Sequence of chain 1.A:
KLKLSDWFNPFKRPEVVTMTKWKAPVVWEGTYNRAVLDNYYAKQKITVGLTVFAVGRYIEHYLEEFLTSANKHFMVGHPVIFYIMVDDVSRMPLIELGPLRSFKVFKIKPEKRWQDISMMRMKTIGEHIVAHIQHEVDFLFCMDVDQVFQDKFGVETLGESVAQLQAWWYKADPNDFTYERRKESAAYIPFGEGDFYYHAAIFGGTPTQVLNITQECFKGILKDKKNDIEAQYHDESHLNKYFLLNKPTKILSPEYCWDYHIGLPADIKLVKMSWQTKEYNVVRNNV

Binding-site contacts:
Ligand atom O6 contacts residue TYR199 of chain 1.A at 3.7 Å.
Ligand atom C4 contacts residue GLU238 of chain 1.A at 3.3 Å.
Ligand atom O3 contacts residue GLN168 of chain 1.A at 4.0 Å.
Ligand atom O3 contacts residue HIS201 of chain 1.A at 4.1 Å.
Ligand atom C3 contacts residue TRP171 of chain 1.A at 4.3 Å (hydrophobic).
Ligand atom C6 contacts residue GLU238 of chain 1.A at 2.8 Å.
Ligand atom C5 contacts residue GLN168 of chain 1.A at 4.0 Å.
Ligand atom O1 contacts residue TRP170 of chain 1.A at 4.3 Å.
Ligand atom C3 contacts residue TRP170 of chain 1.A at 3.9 Å (hydrophobic).
Ligand atom C5 contacts residue GLU238 of chain 1.A at 3.6 Å.
Ligand atom C2 contacts residue TRP277 of chain 1.A at 3.7 Å (hydrophobic).
Ligand atom O4 contacts residue HIS201 of chain 1.A at 3.6 Å.
Ligand atom O2 contacts residue UDP1 of chain 1.F at 4.3 Å.
Ligand atom O4 contacts residue TRP277 of chain 1.A at 3.7 Å.
Ligand atom O6 contacts residue GLU238 of chain 1.A at 3.8 Å.
Ligand atom C6 contacts residue THR180 of chain 1.A at 3.9 Å.
Ligand atom O6 contacts residue THR180 of chain 1.A at 3.0 Å (h-bond).
Ligand atom O3 contacts residue TRP171 of chain 1.A at 3.3 Å (h-bond).
Ligand atom O2 contacts residue TRP277 of chain 1.A at 3.5 Å.
Ligand atom O4 contacts residue GLN168 of chain 1.A at 3.7 Å.
Ligand atom C6 contacts residue GLN168 of chain 1.A at 4.2 Å.
Ligand atom C6 contacts residue TYR235 of chain 1.A at 3.6 Å (hydrophobic).
Ligand atom C2 contacts residue GLN168 of chain 1.A at 4.0 Å.
Ligand atom C5 contacts residue TRP170 of chain 1.A at 3.8 Å (hydrophobic).
Ligand atom C1 contacts residue TRP170 of chain 1.A at 3.9 Å (hydrophobic).
Ligand atom C5 contacts residue TYR235 of chain 1.A at 4.0 Å (hydrophobic).
Ligand atom O2 contacts residue LYS280 of chain 1.A at 3.5 Å.
Ligand atom O4 contacts residue GLN168 of chain 1.A at 2.8 Å (h-bond).
Ligand atom O5 contacts residue GLN168 of chain 1.A at 3.4 Å (h-bond).
Ligand atom O3 contacts residue UDP1 of chain 1.F at 2.5 Å (h-bond).
Ligand atom C6 contacts residue TYR199 of chain 1.A at 3.5 Å (hydrophobic).
Ligand atom C1 contacts residue GLN168 of chain 1.A at 3.9 Å.
Ligand atom O4 contacts residue GLU238 of chain 1.A at 3.4 Å (salt-bridge).
Ligand atom O4 contacts residue TRP170 of chain 1.A at 4.2 Å.
Ligand atom O3 contacts residue LYS280 of chain 1.A at 4.0 Å.
Ligand atom O2 contacts residue TRP171 of chain 1.A at 3.5 Å.
Ligand atom O2 contacts residue TRP170 of chain 1.A at 4.0 Å.
Ligand atom C4 contacts residue GLN168 of chain 1.A at 4.0 Å.
Ligand atom O6 contacts residue TYR235 of chain 1.A at 2.8 Å.
Ligand atom C3 contacts residue UDP1 of chain 1.F at 3.4 Å.

The protein below binds the small molecule below.
Small molecule (SMILES): OC[C@H]1O[C@@H](O[C@H]2[C@H](O)[C@@H](O)[C@H](O)O[C@@H]2CO)[C@H](O)[C@@H](O)[C@H]1O